This protein binds this small molecule.
Small molecule (SMILES): N[C@@H](CCC(=O)O)C(=O)O

Sequence of chain 2.A:
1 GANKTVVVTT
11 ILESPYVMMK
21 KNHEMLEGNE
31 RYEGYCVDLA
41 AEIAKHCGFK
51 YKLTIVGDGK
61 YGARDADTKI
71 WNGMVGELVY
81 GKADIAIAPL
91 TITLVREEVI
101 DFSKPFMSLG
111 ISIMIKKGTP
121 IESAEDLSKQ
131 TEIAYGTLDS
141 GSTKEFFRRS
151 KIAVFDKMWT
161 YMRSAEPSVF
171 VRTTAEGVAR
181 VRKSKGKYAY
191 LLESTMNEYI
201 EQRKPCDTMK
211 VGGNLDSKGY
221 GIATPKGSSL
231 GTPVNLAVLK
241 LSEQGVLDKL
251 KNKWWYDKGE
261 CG

Binding-site contacts:
Ligand atom C contacts residue ARG96 of chain 2.A at 3.4 Å.
Ligand atom CA contacts residue SER142 of chain 2.A at 3.4 Å.
Ligand atom CG contacts residue GLU193 of chain 2.A at 3.6 Å.
Ligand atom C contacts residue TYR61 of chain 2.A at 3.7 Å (hydrophobic).
Ligand atom OXT contacts residue PRO89 of chain 2.A at 3.7 Å.
Ligand atom O contacts residue GLY141 of chain 2.A at 3.2 Å.
Ligand atom CA contacts residue GLU193 of chain 2.A at 3.3 Å.
Ligand atom O contacts residue ARG96 of chain 2.A at 2.7 Å (salt-bridge).
Ligand atom OE2 contacts residue GLY141 of chain 2.A at 3.8 Å.
Ligand atom N contacts residue GLU193 of chain 2.A at 2.8 Å (salt-bridge).
Ligand atom CD contacts residue THR143 of chain 2.A at 3.3 Å.
Ligand atom CD contacts residue LEU138 of chain 2.A at 3.9 Å (hydrophobic).
Ligand atom OE2 contacts residue THR143 of chain 2.A at 3.2 Å (h-bond).
Ligand atom N contacts residue THR91 of chain 2.A at 2.9 Å (h-bond).
Ligand atom OXT contacts residue SER142 of chain 2.A at 4.2 Å.
Ligand atom CB contacts residue TYR61 of chain 2.A at 3.5 Å (hydrophobic).
Ligand atom CA contacts residue TYR61 of chain 2.A at 4.1 Å (hydrophobic).
Ligand atom O contacts residue SER142 of chain 2.A at 2.9 Å (h-bond).
Ligand atom C contacts residue SER142 of chain 2.A at 3.5 Å.
Ligand atom CD contacts residue GLU193 of chain 2.A at 3.9 Å.
Ligand atom OXT contacts residue LEU90 of chain 2.A at 3.6 Å.
Ligand atom OXT contacts residue TYR61 of chain 2.A at 3.5 Å.
Ligand atom N contacts residue SER142 of chain 2.A at 4.2 Å.
Ligand atom CB contacts residue GLU193 of chain 2.A at 4.1 Å.
Ligand atom O contacts residue TYR61 of chain 2.A at 3.4 Å.
Ligand atom OXT contacts residue ARG96 of chain 2.A at 2.8 Å (salt-bridge).
Ligand atom N contacts residue PRO89 of chain 2.A at 2.9 Å (h-bond).
Ligand atom CA contacts residue PRO89 of chain 2.A at 4.1 Å (hydrophobic).
Ligand atom OE1 contacts residue THR143 of chain 2.A at 2.7 Å (h-bond).
Ligand atom OXT contacts residue THR91 of chain 2.A at 3.0 Å (h-bond).
Ligand atom C contacts residue THR91 of chain 2.A at 3.7 Å.
Ligand atom OE2 contacts residue LEU138 of chain 2.A at 4.0 Å.
Ligand atom CG contacts residue TYR61 of chain 2.A at 4.2 Å (hydrophobic).
Ligand atom CB contacts residue LEU138 of chain 2.A at 3.9 Å (hydrophobic).
Ligand atom CA contacts residue THR91 of chain 2.A at 3.4 Å.
Ligand atom OE2 contacts residue SER142 of chain 2.A at 3.4 Å (h-bond).
Ligand atom CG contacts residue LEU138 of chain 2.A at 3.6 Å (hydrophobic).
Ligand atom N contacts residue TYR220 of chain 2.A at 3.7 Å.
Ligand atom OE1 contacts residue GLU193 of chain 2.A at 3.6 Å.
Ligand atom N contacts residue TYR61 of chain 2.A at 4.1 Å.